The small molecule below binds the protein below.
Small molecule (SMILES): CC(=O)N[C@@H]1[C@@H](O)[C@H](O)[C@@H](CO)O[C@H]1O

Sequence of chain 1.B:
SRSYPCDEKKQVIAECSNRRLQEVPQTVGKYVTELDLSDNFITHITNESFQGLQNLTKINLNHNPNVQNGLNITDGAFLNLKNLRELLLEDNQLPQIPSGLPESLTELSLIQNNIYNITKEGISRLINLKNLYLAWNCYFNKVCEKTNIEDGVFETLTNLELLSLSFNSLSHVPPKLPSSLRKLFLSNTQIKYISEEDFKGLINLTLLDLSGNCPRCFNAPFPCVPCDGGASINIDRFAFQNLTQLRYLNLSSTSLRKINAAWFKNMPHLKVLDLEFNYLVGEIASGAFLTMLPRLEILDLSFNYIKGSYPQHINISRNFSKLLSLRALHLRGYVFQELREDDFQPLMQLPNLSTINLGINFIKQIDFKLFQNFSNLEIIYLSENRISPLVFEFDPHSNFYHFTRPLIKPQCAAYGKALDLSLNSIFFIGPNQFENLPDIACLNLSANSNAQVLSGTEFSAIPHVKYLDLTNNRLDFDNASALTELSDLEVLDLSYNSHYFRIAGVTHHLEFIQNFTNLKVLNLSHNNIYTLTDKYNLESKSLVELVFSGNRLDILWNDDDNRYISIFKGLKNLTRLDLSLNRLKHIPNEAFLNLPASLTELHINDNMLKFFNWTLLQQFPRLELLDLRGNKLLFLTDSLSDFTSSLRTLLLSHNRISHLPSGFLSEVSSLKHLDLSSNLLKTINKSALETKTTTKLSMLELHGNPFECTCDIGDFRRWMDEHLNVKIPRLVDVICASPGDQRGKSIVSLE

Binding-site contacts:
Ligand atom O5 contacts residue ASN658 of chain 1.B at 2.4 Å (h-bond).
Ligand atom C1 contacts residue THR660 of chain 1.B at 3.5 Å.
Ligand atom O5 contacts residue ASN634 of chain 1.B at 3.7 Å.
Ligand atom C7 contacts residue ASN658 of chain 1.B at 3.5 Å.
Ligand atom C5 contacts residue ASN658 of chain 1.B at 3.7 Å.
Ligand atom C6 contacts residue ASN634 of chain 1.B at 3.5 Å.
Ligand atom C3 contacts residue ASN658 of chain 1.B at 3.8 Å.
Ligand atom O5 contacts residue LEU661 of chain 1.B at 3.3 Å.
Ligand atom O6 contacts residue LEU661 of chain 1.B at 4.1 Å.
Ligand atom C2 contacts residue ASN634 of chain 1.B at 4.2 Å.
Ligand atom C2 contacts residue ASN658 of chain 1.B at 2.5 Å.
Ligand atom C5 contacts residue ASN634 of chain 1.B at 4.2 Å.
Ligand atom C1 contacts residue ASN634 of chain 1.B at 3.8 Å.
Ligand atom C1 contacts residue ASN658 of chain 1.B at 1.5 Å.
Ligand atom O6 contacts residue LEU638 of chain 1.B at 4.1 Å.
Ligand atom N2 contacts residue ASN658 of chain 1.B at 2.9 Å (h-bond).
Ligand atom C4 contacts residue ASN658 of chain 1.B at 4.3 Å.
Ligand atom C5 contacts residue LEU661 of chain 1.B at 4.3 Å (hydrophobic).
Ligand atom O7 contacts residue ASN634 of chain 1.B at 3.6 Å.
Ligand atom O7 contacts residue ASN658 of chain 1.B at 3.7 Å.
Ligand atom O6 contacts residue ASN634 of chain 1.B at 3.4 Å.
Ligand atom C6 contacts residue ASN658 of chain 1.B at 4.5 Å.
Ligand atom O5 contacts residue THR660 of chain 1.B at 3.9 Å.
Ligand atom C1 contacts residue LEU661 of chain 1.B at 3.9 Å (hydrophobic).